Binding-site contacts:
Ligand atom C18 contacts residue VAL29 of chain 1.A at 3.2 Å (hydrophobic).
Ligand atom N19 contacts residue HIS108 of chain 1.A at 3.6 Å.
Ligand atom C9 contacts residue PHE99 of chain 1.A at 3.6 Å (hydrophobic).
Ligand atom C4 contacts residue LEU160 of chain 1.A at 3.5 Å (hydrophobic).
Ligand atom C18 contacts residue ARG358 of chain 1.A at 3.9 Å.
Ligand atom C12 contacts residue ARG358 of chain 1.A at 3.6 Å.
Ligand atom O25 contacts residue GLY30 of chain 1.A at 3.7 Å.
Ligand atom C16 contacts residue ARG358 of chain 1.A at 3.7 Å.
Ligand atom C16 contacts residue VAL37 of chain 1.A at 3.7 Å (hydrophobic).
Ligand atom C13 contacts residue ARG358 of chain 1.A at 3.9 Å.
Ligand atom N6 contacts residue TYR101 of chain 1.A at 3.8 Å.
Ligand atom C21 contacts residue HIS108 of chain 1.A at 3.9 Å.
Ligand atom C8 contacts residue PHE99 of chain 1.A at 3.5 Å (hydrophobic).
Ligand atom C2 contacts residue LEU160 of chain 1.A at 3.9 Å (hydrophobic).
Ligand atom C18 contacts residue HIS108 of chain 1.A at 3.9 Å.
Ligand atom N6 contacts residue ALA102 of chain 1.A at 2.9 Å (h-bond).
Ligand atom C21 contacts residue ASP105 of chain 1.A at 3.3 Å.
Ligand atom C14 contacts residue ASP105 of chain 1.A at 3.6 Å.
Ligand atom O25 contacts residue ARG31 of chain 1.A at 3.2 Å (salt-bridge).
Ligand atom C1 contacts residue ARG358 of chain 1.A at 3.4 Å.
Ligand atom C12 contacts residue LEU160 of chain 1.A at 3.7 Å (hydrophobic).
Ligand atom C18 contacts residue GLY30 of chain 1.A at 3.6 Å.
Ligand atom C5 contacts residue LEU160 of chain 1.A at 3.7 Å (hydrophobic).
Ligand atom N6 contacts residue ALA52 of chain 1.A at 3.7 Å.
Ligand atom C11 contacts residue ARG358 of chain 1.A at 3.5 Å.
Ligand atom C5 contacts residue ALA102 of chain 1.A at 3.7 Å (hydrophobic).
Ligand atom C17 contacts residue ASP105 of chain 1.A at 3.6 Å.
Ligand atom C13 contacts residue ASP105 of chain 1.A at 3.2 Å.
Ligand atom C8 contacts residue LEU160 of chain 1.A at 3.9 Å (hydrophobic).
Ligand atom C14 contacts residue ARG358 of chain 1.A at 3.8 Å.
Ligand atom C4 contacts residue ALA52 of chain 1.A at 3.6 Å (hydrophobic).
Ligand atom C3 contacts residue LEU160 of chain 1.A at 3.5 Å (hydrophobic).
Ligand atom C15 contacts residue GLY30 of chain 1.A at 3.8 Å.
Ligand atom C1 contacts residue ALA102 of chain 1.A at 3.3 Å (hydrophobic).
Ligand atom C5 contacts residue ALA52 of chain 1.A at 3.3 Å (hydrophobic).
Ligand atom C15 contacts residue ARG358 of chain 1.A at 3.4 Å.
Ligand atom C8 contacts residue ILE81 of chain 1.A at 3.9 Å (hydrophobic).
Ligand atom C7 contacts residue VAL37 of chain 1.A at 3.8 Å (hydrophobic).
Ligand atom C5 contacts residue ASP100 of chain 1.A at 3.5 Å.
Ligand atom N20 contacts residue HIS108 of chain 1.A at 3.6 Å.

A small-molecule ligand and the protein it binds are described below.
Small molecule (SMILES): CN(C)C(=O)Cn1cc(-c2ccc(-c3cncc4ccccc34)cc2)cn1

Sequence of chain 1.A:
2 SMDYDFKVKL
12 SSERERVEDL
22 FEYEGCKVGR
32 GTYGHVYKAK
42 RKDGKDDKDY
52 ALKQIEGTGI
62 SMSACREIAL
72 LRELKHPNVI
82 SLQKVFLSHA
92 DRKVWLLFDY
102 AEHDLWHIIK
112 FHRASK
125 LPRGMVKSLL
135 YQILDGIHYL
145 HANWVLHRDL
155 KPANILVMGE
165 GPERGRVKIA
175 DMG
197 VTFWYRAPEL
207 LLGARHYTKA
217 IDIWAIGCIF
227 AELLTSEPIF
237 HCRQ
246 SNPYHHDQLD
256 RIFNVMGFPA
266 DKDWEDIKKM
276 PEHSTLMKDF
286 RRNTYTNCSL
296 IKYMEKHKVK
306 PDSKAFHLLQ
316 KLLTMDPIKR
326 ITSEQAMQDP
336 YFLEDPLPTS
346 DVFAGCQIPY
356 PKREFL